A protein and the small-molecule ligand that binds it are described below.
Small molecule (SMILES): NC(=O)C[C@H](NC(=O)[C@H](CCCN=C(N)N)NC(=O)[C@@H](N)CCCN=C(N)N)C(=O)N[C@@H](COP(=O)(O)O)C(=O)NCC(=O)N[C@H](C=O)CS

Sequence of chain 1.C:
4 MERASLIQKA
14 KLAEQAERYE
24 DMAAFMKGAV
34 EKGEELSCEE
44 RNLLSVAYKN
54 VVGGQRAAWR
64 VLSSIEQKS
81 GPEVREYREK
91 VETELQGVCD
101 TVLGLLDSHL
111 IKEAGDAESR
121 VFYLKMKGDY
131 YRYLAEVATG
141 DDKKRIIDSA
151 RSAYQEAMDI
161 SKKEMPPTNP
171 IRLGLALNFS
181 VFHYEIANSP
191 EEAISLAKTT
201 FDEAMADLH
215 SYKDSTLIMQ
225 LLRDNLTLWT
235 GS

Binding-site contacts:
Ligand atom CD contacts residue GLU185 of chain 1.C at 3.3 Å.
Ligand atom C contacts residue LYS52 of chain 1.C at 3.7 Å.
Ligand atom C contacts residue ASN229 of chain 1.C at 3.8 Å.
Ligand atom ND2 contacts residue ASP228 of chain 1.C at 3.2 Å (salt-bridge).
Ligand atom ND2 contacts residue LEU225 of chain 1.C at 3.7 Å.
Ligand atom CB contacts residue LEU232 of chain 1.C at 3.8 Å (hydrophobic).
Ligand atom O2P contacts residue ARG59 of chain 1.C at 3.2 Å (salt-bridge).
Ligand atom P contacts residue TYR133 of chain 1.C at 3.6 Å.
Ligand atom NE contacts residue ARG63 of chain 1.C at 3.7 Å.
Ligand atom CA contacts residue LYS52 of chain 1.C at 3.5 Å.
Ligand atom O3P contacts residue ARG59 of chain 1.C at 2.8 Å (salt-bridge).
Ligand atom O contacts residue LYS52 of chain 1.C at 2.7 Å (salt-bridge).
Ligand atom CZ contacts residue ARG63 of chain 1.C at 3.5 Å.
Ligand atom N contacts residue ASN229 of chain 1.C at 2.9 Å (h-bond).
Ligand atom O1P contacts residue TYR133 of chain 1.C at 2.7 Å (h-bond).
Ligand atom CB contacts residue LEU225 of chain 1.C at 3.4 Å (hydrophobic).
Ligand atom NH2 contacts residue ARG59 of chain 1.C at 3.4 Å (salt-bridge).
Ligand atom OG contacts residue ARG132 of chain 1.C at 3.4 Å (salt-bridge).
Ligand atom CG contacts residue ASP228 of chain 1.C at 3.8 Å.
Ligand atom O contacts residue VAL181 of chain 1.C at 3.7 Å.
Ligand atom CA contacts residue LEU232 of chain 1.C at 3.7 Å (hydrophobic).
Ligand atom CZ contacts residue GLU185 of chain 1.C at 3.5 Å.
Ligand atom O contacts residue LYS52 of chain 1.C at 3.3 Å.
Ligand atom O3P contacts residue ARG132 of chain 1.C at 2.8 Å (salt-bridge).
Ligand atom CB contacts residue ASN229 of chain 1.C at 3.4 Å.
Ligand atom O contacts residue ASN229 of chain 1.C at 3.0 Å (h-bond).
Ligand atom NE contacts residue VAL181 of chain 1.C at 3.8 Å.
Ligand atom NH2 contacts residue ARG63 of chain 1.C at 3.0 Å (salt-bridge).
Ligand atom CA contacts residue ASN229 of chain 1.C at 3.8 Å.
Ligand atom NH2 contacts residue VAL181 of chain 1.C at 3.7 Å.
Ligand atom NH2 contacts residue ARG132 of chain 1.C at 3.0 Å (salt-bridge).
Ligand atom O3P contacts residue TYR133 of chain 1.C at 3.1 Å.
Ligand atom CA contacts residue ASN178 of chain 1.C at 3.6 Å.
Ligand atom NH1 contacts residue ARG63 of chain 1.C at 3.7 Å.
Ligand atom NH2 contacts residue GLU185 of chain 1.C at 3.4 Å (salt-bridge).
Ligand atom P contacts residue ARG132 of chain 1.C at 3.4 Å.
Ligand atom CA contacts residue ASN229 of chain 1.C at 3.5 Å.
Ligand atom NE contacts residue GLU185 of chain 1.C at 2.8 Å (salt-bridge).
Ligand atom O1P contacts residue ARG132 of chain 1.C at 3.4 Å (salt-bridge).
Ligand atom N contacts residue ASN178 of chain 1.C at 3.1 Å (h-bond).